Sequence of chain 2.A:
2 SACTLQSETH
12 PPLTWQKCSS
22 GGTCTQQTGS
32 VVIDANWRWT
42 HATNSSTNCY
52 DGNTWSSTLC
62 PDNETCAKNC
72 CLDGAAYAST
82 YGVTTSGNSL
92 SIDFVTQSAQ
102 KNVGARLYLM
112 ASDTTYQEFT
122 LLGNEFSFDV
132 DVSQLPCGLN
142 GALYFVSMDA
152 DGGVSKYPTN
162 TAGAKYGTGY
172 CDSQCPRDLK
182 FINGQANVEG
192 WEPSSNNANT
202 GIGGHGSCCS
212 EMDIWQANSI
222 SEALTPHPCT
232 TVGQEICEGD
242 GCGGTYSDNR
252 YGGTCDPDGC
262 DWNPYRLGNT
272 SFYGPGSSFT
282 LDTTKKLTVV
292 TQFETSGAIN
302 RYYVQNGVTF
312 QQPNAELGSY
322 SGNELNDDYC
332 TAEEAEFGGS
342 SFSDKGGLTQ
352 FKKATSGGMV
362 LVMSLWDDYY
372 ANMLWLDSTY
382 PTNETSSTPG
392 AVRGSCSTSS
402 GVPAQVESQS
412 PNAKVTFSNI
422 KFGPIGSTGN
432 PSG

Binding-site contacts:
Ligand atom C3 contacts residue ASP173 of chain 2.A at 3.5 Å.
Ligand atom O4 contacts residue XYP1 of chain 2.B at 3.4 Å (h-bond).
Ligand atom O3 contacts residue GLN175 of chain 2.A at 3.3 Å.
Ligand atom O3 contacts residue ARG107 of chain 2.A at 3.1 Å (salt-bridge).
Ligand atom O4 contacts residue TRP367 of chain 2.A at 3.6 Å.
Ligand atom O3 contacts residue ASP173 of chain 2.A at 3.0 Å (salt-bridge).
Ligand atom C2 contacts residue GLU212 of chain 2.A at 3.5 Å.
Ligand atom C5 contacts residue ASP214 of chain 2.A at 3.8 Å.
Ligand atom O1 contacts residue ASP214 of chain 2.A at 2.6 Å (salt-bridge).
Ligand atom C4 contacts residue GLN217 of chain 2.A at 3.7 Å.
Ligand atom C1 contacts residue GLN217 of chain 2.A at 2.9 Å.
Ligand atom O1 contacts residue GLU212 of chain 2.A at 3.3 Å (salt-bridge).
Ligand atom O5 contacts residue GLN217 of chain 2.A at 2.7 Å (h-bond).
Ligand atom C1 contacts residue GLU212 of chain 2.A at 3.5 Å.
Ligand atom C1 contacts residue ASP214 of chain 2.A at 3.6 Å.
Ligand atom O1 contacts residue GLN217 of chain 2.A at 3.2 Å (h-bond).
Ligand atom C5 contacts residue GLU212 of chain 2.A at 3.1 Å.
Ligand atom O3 contacts residue TRP38 of chain 2.A at 3.7 Å.
Ligand atom O2 contacts residue SER174 of chain 2.A at 3.4 Å (h-bond).
Ligand atom O2 contacts residue SER365 of chain 2.A at 2.9 Å (h-bond).
Ligand atom O1 contacts residue HIS228 of chain 2.A at 3.3 Å (h-bond).
Ligand atom C2 contacts residue TYR145 of chain 2.A at 3.3 Å (hydrophobic).
Ligand atom O2 contacts residue GLU212 of chain 2.A at 2.7 Å (salt-bridge).
Ligand atom C3 contacts residue GLU212 of chain 2.A at 3.2 Å.
Ligand atom C3 contacts residue ARG107 of chain 2.A at 3.8 Å.
Ligand atom C5 contacts residue TYR145 of chain 2.A at 3.8 Å (hydrophobic).
Ligand atom C3 contacts residue TRP367 of chain 2.A at 3.7 Å (hydrophobic).
Ligand atom C4 contacts residue GLU212 of chain 2.A at 3.7 Å.
Ligand atom O2 contacts residue TYR145 of chain 2.A at 2.7 Å (h-bond).
Ligand atom C5 contacts residue GLN217 of chain 2.A at 2.9 Å.
Ligand atom O5 contacts residue TRP367 of chain 2.A at 3.5 Å (h-bond).
Ligand atom O5 contacts residue ALA143 of chain 2.A at 3.7 Å.
Ligand atom O4 contacts residue TYR145 of chain 2.A at 3.6 Å (h-bond).
Ligand atom O2 contacts residue GLN175 of chain 2.A at 2.9 Å (h-bond).
Ligand atom C4 contacts residue ARG107 of chain 2.A at 3.8 Å.
Ligand atom C1 contacts residue TRP367 of chain 2.A at 3.5 Å (hydrophobic).
Ligand atom C2 contacts residue GLN175 of chain 2.A at 3.5 Å.
Ligand atom O2 contacts residue TRP367 of chain 2.A at 3.7 Å.
Ligand atom O5 contacts residue TYR145 of chain 2.A at 3.8 Å.
Ligand atom C5 contacts residue TRP367 of chain 2.A at 3.6 Å (hydrophobic).

This small molecule binds to this protein.
Small molecule (SMILES): O=C[C@H](O)[C@@H](O)[C@@H](CO)O[C@@H]1OC[C@@H](O)[C@H](O)[C@H]1O